This protein binds this small molecule.
Small molecule (SMILES): CC(=O)N[C@@H]1[C@@H](O)[C@H](O)[C@@H](CO)O[C@H]1O

Sequence of chain 1.A:
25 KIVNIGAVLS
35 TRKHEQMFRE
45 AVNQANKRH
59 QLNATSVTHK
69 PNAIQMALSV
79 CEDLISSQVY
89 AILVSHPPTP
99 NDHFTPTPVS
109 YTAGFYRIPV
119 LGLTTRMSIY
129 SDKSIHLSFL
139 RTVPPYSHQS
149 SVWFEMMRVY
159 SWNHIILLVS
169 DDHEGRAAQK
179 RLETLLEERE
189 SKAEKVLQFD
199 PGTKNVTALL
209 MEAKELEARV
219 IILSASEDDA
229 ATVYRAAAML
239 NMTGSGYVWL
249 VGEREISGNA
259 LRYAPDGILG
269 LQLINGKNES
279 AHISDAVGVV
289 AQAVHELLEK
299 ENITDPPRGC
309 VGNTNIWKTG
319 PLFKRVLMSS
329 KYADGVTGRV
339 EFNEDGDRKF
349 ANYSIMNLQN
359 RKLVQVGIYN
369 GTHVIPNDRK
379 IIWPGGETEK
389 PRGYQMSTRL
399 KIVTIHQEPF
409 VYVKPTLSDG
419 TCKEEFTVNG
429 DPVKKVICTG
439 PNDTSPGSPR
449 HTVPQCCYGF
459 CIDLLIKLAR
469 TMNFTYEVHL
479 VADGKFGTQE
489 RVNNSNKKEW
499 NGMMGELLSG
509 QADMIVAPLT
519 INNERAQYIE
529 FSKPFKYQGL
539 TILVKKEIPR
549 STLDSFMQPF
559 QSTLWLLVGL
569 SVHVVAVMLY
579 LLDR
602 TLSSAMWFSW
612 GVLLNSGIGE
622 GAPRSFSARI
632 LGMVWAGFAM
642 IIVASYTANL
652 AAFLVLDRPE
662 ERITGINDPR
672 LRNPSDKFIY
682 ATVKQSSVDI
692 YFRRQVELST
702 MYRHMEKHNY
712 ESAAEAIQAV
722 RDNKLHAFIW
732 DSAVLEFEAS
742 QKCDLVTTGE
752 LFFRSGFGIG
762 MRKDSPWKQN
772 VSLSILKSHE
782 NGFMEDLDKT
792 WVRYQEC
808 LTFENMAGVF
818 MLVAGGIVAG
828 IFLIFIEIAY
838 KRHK

Binding-site contacts:
Ligand atom N2 contacts residue ASN471 of chain 1.A at 3.1 Å (h-bond).
Ligand atom O5 contacts residue ASN471 of chain 1.A at 2.3 Å (h-bond).
Ligand atom C2 contacts residue ASN471 of chain 1.A at 2.6 Å.
Ligand atom C4 contacts residue ASN471 of chain 1.A at 4.3 Å.
Ligand atom C5 contacts residue ASN471 of chain 1.A at 3.6 Å.
Ligand atom C3 contacts residue ASN471 of chain 1.A at 3.9 Å.
Ligand atom C7 contacts residue ASN471 of chain 1.A at 3.6 Å.
Ligand atom O7 contacts residue ASN471 of chain 1.A at 3.2 Å (h-bond).
Ligand atom C1 contacts residue ASN471 of chain 1.A at 1.5 Å.